Binding-site contacts:
Ligand atom O4 contacts residue ILE124 of chain 1.B at 3.5 Å.
Ligand atom C9 contacts residue THR54 of chain 1.B at 4.1 Å.
Ligand atom N2 contacts residue ILE124 of chain 1.B at 3.8 Å.
Ligand atom C10 contacts residue MET74 of chain 1.B at 3.5 Å (hydrophobic).
Ligand atom C11 contacts residue THR54 of chain 1.B at 3.9 Å.
Ligand atom C5 contacts residue ILE291 of chain 1.A at 3.8 Å (hydrophobic).
Ligand atom C22 contacts residue ALA304 of chain 1.B at 4.1 Å (hydrophobic).
Ligand atom C20 contacts residue SER295 of chain 1.A at 4.1 Å.
Ligand atom C1 contacts residue ALA305 of chain 1.B at 4.1 Å (hydrophobic).
Ligand atom C10 contacts residue ILE124 of chain 1.B at 3.5 Å (hydrophobic).
Ligand atom N2 contacts residue MET74 of chain 1.B at 4.0 Å.
Ligand atom C13 contacts residue THR54 of chain 1.B at 3.4 Å.
Ligand atom C9 contacts residue ILE124 of chain 1.B at 3.8 Å (hydrophobic).
Ligand atom C11 contacts residue TYR126 of chain 1.B at 3.7 Å (hydrophobic).
Ligand atom C4 contacts residue THR54 of chain 1.B at 3.0 Å.
Ligand atom C12 contacts residue SER58 of chain 1.B at 3.8 Å.
Ligand atom C23 contacts residue ALA281 of chain 1.B at 4.1 Å (hydrophobic).
Ligand atom C12 contacts residue THR54 of chain 1.B at 3.5 Å.
Ligand atom C10 contacts residue THR54 of chain 1.B at 4.2 Å.
Ligand atom C5 contacts residue ALA281 of chain 1.B at 3.9 Å (hydrophobic).
Ligand atom C20 contacts residue ILE124 of chain 1.B at 3.8 Å (hydrophobic).
Ligand atom C18 contacts residue TYR101 of chain 1.B at 3.7 Å (hydrophobic).
Ligand atom C18 contacts residue VAL122 of chain 1.B at 3.6 Å (hydrophobic).
Ligand atom O3 contacts residue ALA304 of chain 1.B at 3.7 Å.
Ligand atom C14 contacts residue THR54 of chain 1.B at 3.7 Å.
Ligand atom C12 contacts residue ILE124 of chain 1.B at 4.2 Å (hydrophobic).
Ligand atom C13 contacts residue TYR63 of chain 1.B at 3.6 Å (hydrophobic).
Ligand atom C17 contacts residue TYR101 of chain 1.B at 3.8 Å (hydrophobic).
Ligand atom C11 contacts residue ILE124 of chain 1.B at 3.7 Å (hydrophobic).
Ligand atom C9 contacts residue MET74 of chain 1.B at 3.8 Å (hydrophobic).
Ligand atom O2 contacts residue ASN117 of chain 1.B at 3.5 Å (h-bond).
Ligand atom C18 contacts residue ILE124 of chain 1.B at 3.6 Å (hydrophobic).
Ligand atom C11 contacts residue MET74 of chain 1.B at 4.2 Å (hydrophobic).
Ligand atom O2 contacts residue TYR101 of chain 1.B at 3.4 Å.
Ligand atom C5 contacts residue TYR63 of chain 1.B at 3.6 Å (hydrophobic).
Ligand atom C6 contacts residue ILE291 of chain 1.A at 3.7 Å (hydrophobic).
Ligand atom C12 contacts residue TYR63 of chain 1.B at 3.8 Å (hydrophobic).
Ligand atom N1 contacts residue THR54 of chain 1.B at 3.7 Å.
Ligand atom C1 contacts residue ALA100 of chain 1.B at 4.0 Å (hydrophobic).
Ligand atom N1 contacts residue ALA281 of chain 1.B at 4.0 Å.

A small-molecule ligand and the protein it binds are described below.
Small molecule (SMILES): C/C=C1/C=[N+]2CCc3c([nH]c4ccccc34)[C@@](COC(C)=O)(C(=O)OC)[C@H]1CC2

Sequence of chain 1.A:
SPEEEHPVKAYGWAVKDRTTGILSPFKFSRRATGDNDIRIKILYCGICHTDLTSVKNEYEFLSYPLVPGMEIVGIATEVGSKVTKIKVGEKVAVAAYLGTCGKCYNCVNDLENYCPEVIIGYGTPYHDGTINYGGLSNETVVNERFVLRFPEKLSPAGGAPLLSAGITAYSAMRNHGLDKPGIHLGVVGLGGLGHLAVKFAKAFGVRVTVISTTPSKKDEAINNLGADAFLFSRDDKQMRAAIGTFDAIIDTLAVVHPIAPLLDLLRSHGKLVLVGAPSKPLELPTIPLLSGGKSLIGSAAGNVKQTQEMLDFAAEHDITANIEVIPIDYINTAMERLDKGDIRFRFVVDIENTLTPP

Sequence of chain 1.B:
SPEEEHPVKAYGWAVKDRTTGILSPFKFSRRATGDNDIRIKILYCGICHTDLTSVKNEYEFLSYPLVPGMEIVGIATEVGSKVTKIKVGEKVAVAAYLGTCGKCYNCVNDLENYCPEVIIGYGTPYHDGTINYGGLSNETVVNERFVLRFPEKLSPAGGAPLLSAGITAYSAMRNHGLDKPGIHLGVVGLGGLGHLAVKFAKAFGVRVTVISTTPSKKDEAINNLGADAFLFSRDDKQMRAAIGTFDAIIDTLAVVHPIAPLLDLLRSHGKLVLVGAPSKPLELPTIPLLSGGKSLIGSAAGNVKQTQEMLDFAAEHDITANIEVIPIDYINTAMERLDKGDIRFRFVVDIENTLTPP